Sequence of chain 20.A:
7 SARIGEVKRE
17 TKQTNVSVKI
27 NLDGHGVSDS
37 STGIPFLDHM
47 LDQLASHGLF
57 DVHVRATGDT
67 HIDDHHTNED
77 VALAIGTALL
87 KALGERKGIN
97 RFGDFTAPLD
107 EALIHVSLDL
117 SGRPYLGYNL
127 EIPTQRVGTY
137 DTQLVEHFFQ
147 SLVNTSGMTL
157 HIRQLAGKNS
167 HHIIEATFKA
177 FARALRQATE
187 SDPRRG

Sequence of chain 9.A:
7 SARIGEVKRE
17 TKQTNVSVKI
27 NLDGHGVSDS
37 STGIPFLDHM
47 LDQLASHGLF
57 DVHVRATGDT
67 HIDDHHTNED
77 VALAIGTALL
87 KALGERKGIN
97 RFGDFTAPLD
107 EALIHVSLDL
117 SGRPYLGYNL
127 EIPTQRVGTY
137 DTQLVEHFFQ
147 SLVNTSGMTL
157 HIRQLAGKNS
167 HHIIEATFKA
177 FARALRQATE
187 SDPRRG

A protein and the small-molecule ligand that binds it are described below.
Small molecule (SMILES): O=P(O)(O)OC[C@@H](O)[C@@H](O)c1cnc[nH]1

Binding-site contacts:
Ligand atom OP4 contacts residue IG21 of chain 9.D at 0.3 Å (h-bond).
Ligand atom OP5 contacts residue IG21 of chain 9.D at 0.1 Å (h-bond).
Ligand atom N2 contacts residue HIS72 of chain 9.A at 3.2 Å (h-bond).
Ligand atom O3 contacts residue IG21 of chain 9.D at 0.2 Å (h-bond).
Ligand atom C4 contacts residue IG21 of chain 9.D at 0.5 Å.
Ligand atom OP6 contacts residue LYS175 of chain 13.A at 2.9 Å (salt-bridge).
Ligand atom N1 contacts residue MN1 of chain 9.B at 3.0 Å.
Ligand atom C3 contacts residue EDO1 of chain 9.F at 3.4 Å.
Ligand atom O2 contacts residue IG21 of chain 9.D at 1.9 Å.
Ligand atom OP6 contacts residue HIS53 of chain 13.A at 3.3 Å (h-bond).
Ligand atom N2 contacts residue MN1 of chain 9.C at 2.4 Å.
Ligand atom N2 contacts residue GLU171 of chain 13.A at 3.2 Å (salt-bridge).
Ligand atom O3 contacts residue HIS72 of chain 9.A at 3.4 Å (h-bond).
Ligand atom O3 contacts residue MN1 of chain 9.C at 2.4 Å.
Ligand atom O3 contacts residue HIS45 of chain 13.A at 3.0 Å.
Ligand atom C1 contacts residue GLU171 of chain 13.A at 3.2 Å.
Ligand atom C3 contacts residue IG21 of chain 9.D at 0.3 Å.
Ligand atom O2 contacts residue GLN19 of chain 9.A at 3.0 Å (h-bond).
Ligand atom C5 contacts residue EDO1 of chain 9.F at 3.5 Å.
Ligand atom C4 contacts residue MN1 of chain 9.C at 3.1 Å.
Ligand atom C6 contacts residue MN1 of chain 9.C at 3.5 Å.
Ligand atom N2 contacts residue IG21 of chain 9.D at 0.4 Å (h-bond).
Ligand atom OP4 contacts residue HIS53 of chain 13.A at 3.1 Å (h-bond).
Ligand atom P contacts residue IG21 of chain 9.D at 0.1 Å.
Ligand atom C2 contacts residue IG21 of chain 9.D at 0.5 Å.
Ligand atom OP4 contacts residue GLN49 of chain 13.A at 2.9 Å (h-bond).
Ligand atom C2 contacts residue EDO1 of chain 9.F at 3.3 Å.
Ligand atom O3 contacts residue GLU171 of chain 13.A at 2.6 Å (salt-bridge).
Ligand atom OP6 contacts residue ARG97 of chain 20.A at 2.9 Å (salt-bridge).
Ligand atom OP5 contacts residue ARG97 of chain 20.A at 2.8 Å (salt-bridge).
Ligand atom C3 contacts residue MN1 of chain 9.C at 3.1 Å.
Ligand atom C4 contacts residue GLU171 of chain 13.A at 3.5 Å.
Ligand atom N1 contacts residue IG21 of chain 9.D at 0.6 Å.
Ligand atom OP6 contacts residue IG21 of chain 9.D at 0.1 Å (h-bond).
Ligand atom C6 contacts residue MN1 of chain 9.B at 3.1 Å.
Ligand atom C5 contacts residue IG21 of chain 9.D at 1.0 Å.
Ligand atom OP1 contacts residue IG21 of chain 9.D at 0.2 Å (h-bond).
Ligand atom C1 contacts residue IG21 of chain 9.D at 0.1 Å.
Ligand atom C3 contacts residue GLU171 of chain 13.A at 3.3 Å.
Ligand atom C6 contacts residue IG21 of chain 9.D at 0.8 Å.

Sequence of chain 13.A:
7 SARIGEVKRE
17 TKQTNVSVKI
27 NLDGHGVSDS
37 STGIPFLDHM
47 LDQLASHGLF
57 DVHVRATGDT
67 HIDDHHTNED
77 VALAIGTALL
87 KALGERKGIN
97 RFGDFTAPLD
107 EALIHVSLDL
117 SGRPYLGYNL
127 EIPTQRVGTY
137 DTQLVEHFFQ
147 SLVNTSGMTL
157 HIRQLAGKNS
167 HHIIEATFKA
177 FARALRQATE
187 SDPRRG